Binding-site contacts:
Ligand atom F1 contacts residue GLY51 of chain 1.C at 3.6 Å.
Ligand atom C11 contacts residue LYS73 of chain 1.C at 3.7 Å.
Ligand atom C8 contacts residue ALA71 of chain 1.C at 3.3 Å (hydrophobic).
Ligand atom C7 contacts residue ASP185 of chain 1.C at 3.4 Å.
Ligand atom F2 contacts residue GLU128 of chain 1.C at 3.0 Å.
Ligand atom F3 contacts residue PHE328 of chain 1.C at 3.3 Å.
Ligand atom F3 contacts residue LEU174 of chain 1.C at 3.7 Å.
Ligand atom N3 contacts residue ASP185 of chain 1.C at 2.6 Å (salt-bridge).
Ligand atom N4 contacts residue LEU174 of chain 1.C at 3.7 Å.
Ligand atom C10 contacts residue LYS73 of chain 1.C at 3.7 Å.
Ligand atom N2 contacts residue LYS73 of chain 1.C at 2.8 Å (salt-bridge).
Ligand atom N1 contacts residue ASP185 of chain 1.C at 2.9 Å (salt-bridge).
Ligand atom C18 contacts residue GLU171 of chain 1.C at 3.6 Å.
Ligand atom C12 contacts residue ASP185 of chain 1.C at 3.5 Å.
Ligand atom C20 contacts residue GLU171 of chain 1.C at 3.7 Å.
Ligand atom C8 contacts residue VAL124 of chain 1.C at 3.7 Å (hydrophobic).
Ligand atom C1 contacts residue THR184 of chain 1.C at 3.7 Å.
Ligand atom F1 contacts residue LEU50 of chain 1.C at 3.5 Å.
Ligand atom O1 contacts residue ALA71 of chain 1.C at 3.7 Å.
Ligand atom C3 contacts residue GLU122 of chain 1.C at 3.8 Å.
Ligand atom C8 contacts residue GLU122 of chain 1.C at 3.8 Å.
Ligand atom N3 contacts residue ASN172 of chain 1.C at 2.7 Å (h-bond).
Ligand atom C21 contacts residue LEU174 of chain 1.C at 3.8 Å (hydrophobic).
Ligand atom C3 contacts residue ALA71 of chain 1.C at 3.4 Å (hydrophobic).
Ligand atom C13 contacts residue GLU171 of chain 1.C at 3.0 Å.
Ligand atom O1 contacts residue TYR123 of chain 1.C at 3.3 Å.
Ligand atom C20 contacts residue ASN172 of chain 1.C at 3.5 Å.
Ligand atom N4 contacts residue GLU122 of chain 1.C at 2.9 Å (salt-bridge).
Ligand atom O1 contacts residue VAL124 of chain 1.C at 2.8 Å (h-bond).
Ligand atom F2 contacts residue LEU50 of chain 1.C at 3.3 Å.
Ligand atom C2 contacts residue MET121 of chain 1.C at 3.6 Å (hydrophobic).
Ligand atom C15 contacts residue GLU128 of chain 1.C at 3.8 Å.
Ligand atom F2 contacts residue PHE328 of chain 1.C at 3.6 Å.
Ligand atom C4 contacts residue LEU174 of chain 1.C at 3.8 Å (hydrophobic).
Ligand atom N2 contacts residue ASP185 of chain 1.C at 3.7 Å.
Ligand atom C12 contacts residue PHE55 of chain 1.C at 3.6 Å (hydrophobic).
Ligand atom C7 contacts residue ASN172 of chain 1.C at 3.3 Å.
Ligand atom N4 contacts residue ALA71 of chain 1.C at 3.1 Å.
Ligand atom C8 contacts residue LEU174 of chain 1.C at 3.6 Å (hydrophobic).
Ligand atom N1 contacts residue PHE55 of chain 1.C at 3.6 Å.

A small-molecule ligand and the protein it binds are described below.
Small molecule (SMILES): N[C@H](CNc1ncc(-c2ccc3c(c2)CC(=O)N3)s1)Cc1ccc(C(F)(F)F)cc1

Sequence of chain 1.C:
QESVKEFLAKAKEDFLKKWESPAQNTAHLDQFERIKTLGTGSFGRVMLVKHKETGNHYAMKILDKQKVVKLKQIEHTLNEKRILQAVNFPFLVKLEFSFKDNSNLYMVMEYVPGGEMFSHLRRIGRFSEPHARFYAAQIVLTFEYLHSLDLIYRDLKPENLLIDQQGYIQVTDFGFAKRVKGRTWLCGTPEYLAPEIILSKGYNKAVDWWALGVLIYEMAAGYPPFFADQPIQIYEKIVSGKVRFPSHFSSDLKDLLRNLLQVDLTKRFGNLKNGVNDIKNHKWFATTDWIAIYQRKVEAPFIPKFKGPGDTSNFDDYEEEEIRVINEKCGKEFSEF